Sequence of chain 58.E:
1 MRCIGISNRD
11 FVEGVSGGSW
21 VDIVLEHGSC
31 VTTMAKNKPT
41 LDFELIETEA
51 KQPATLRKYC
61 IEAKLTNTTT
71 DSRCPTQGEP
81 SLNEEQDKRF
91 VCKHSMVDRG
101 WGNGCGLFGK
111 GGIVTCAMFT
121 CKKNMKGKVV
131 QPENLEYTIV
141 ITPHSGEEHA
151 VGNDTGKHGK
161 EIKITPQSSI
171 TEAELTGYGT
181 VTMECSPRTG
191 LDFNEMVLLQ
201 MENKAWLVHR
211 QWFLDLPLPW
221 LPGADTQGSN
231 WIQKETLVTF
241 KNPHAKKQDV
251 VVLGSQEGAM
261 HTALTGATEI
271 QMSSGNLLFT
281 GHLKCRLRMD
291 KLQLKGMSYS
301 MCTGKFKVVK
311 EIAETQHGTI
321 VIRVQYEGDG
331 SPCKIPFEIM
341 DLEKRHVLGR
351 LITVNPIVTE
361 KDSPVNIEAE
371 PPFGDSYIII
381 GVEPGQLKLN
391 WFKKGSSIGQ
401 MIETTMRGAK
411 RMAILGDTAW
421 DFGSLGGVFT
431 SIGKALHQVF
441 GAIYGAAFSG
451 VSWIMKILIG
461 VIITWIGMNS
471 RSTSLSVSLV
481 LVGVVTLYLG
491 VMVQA

Binding-site contacts:
Ligand atom N2 contacts residue ASN67 of chain 58.E at 3.3 Å (h-bond).
Ligand atom C7 contacts residue ASN67 of chain 58.E at 3.8 Å.
Ligand atom C8 contacts residue MET118 of chain 58.E at 4.1 Å (hydrophobic).
Ligand atom C8 contacts residue PHE90 of chain 58.E at 4.4 Å (hydrophobic).
Ligand atom O7 contacts residue ASN67 of chain 58.E at 4.5 Å.
Ligand atom C1 contacts residue ASN67 of chain 58.E at 1.4 Å.
Ligand atom C4 contacts residue ASN67 of chain 58.E at 4.2 Å.
Ligand atom O3 contacts residue ASN67 of chain 58.E at 3.8 Å.
Ligand atom C7 contacts residue MET118 of chain 58.E at 3.8 Å (hydrophobic).
Ligand atom O5 contacts residue ASN67 of chain 58.E at 2.4 Å (h-bond).
Ligand atom C5 contacts residue ASN67 of chain 58.E at 3.7 Å.
Ligand atom C2 contacts residue ASN67 of chain 58.E at 2.4 Å.
Ligand atom O7 contacts residue ARG89 of chain 58.E at 4.2 Å.
Ligand atom C3 contacts residue ASN67 of chain 58.E at 3.6 Å.
Ligand atom O7 contacts residue MET118 of chain 58.E at 3.5 Å.
Ligand atom C8 contacts residue ASN67 of chain 58.E at 3.6 Å.

This protein binds this small molecule.
Small molecule (SMILES): CC(=O)N[C@@H]1[C@@H](O)[C@H](O)[C@@H](CO)O[C@H]1O